Binding-site contacts:
Ligand atom C6 contacts residue B121 of chain 1.F at 3.9 Å.
Ligand atom C2' contacts residue GLU64 of chain 1.A at 3.4 Å.
Ligand atom C2 contacts residue VAL61 of chain 1.A at 3.6 Å (hydrophobic).
Ligand atom C3' contacts residue GLU64 of chain 1.A at 4.0 Å.
Ligand atom C3' contacts residue TRP54 of chain 1.A at 3.3 Å (hydrophobic).
Ligand atom C5' contacts residue HIS100 of chain 1.A at 4.0 Å.
Ligand atom O2' contacts residue TRP54 of chain 1.A at 3.9 Å.
Ligand atom C4 contacts residue B121 of chain 1.F at 3.6 Å.
Ligand atom O3' contacts residue GLU64 of chain 1.A at 3.2 Å.
Ligand atom N1 contacts residue PRO126 of chain 1.B at 3.9 Å.
Ligand atom O2' contacts residue GLU64 of chain 1.A at 2.6 Å (salt-bridge).
Ligand atom C4' contacts residue GLU64 of chain 1.A at 4.0 Å.
Ligand atom N6 contacts residue PRO126 of chain 1.B at 3.8 Å.
Ligand atom O4' contacts residue B121 of chain 1.F at 3.2 Å.
Ligand atom C8 contacts residue B121 of chain 1.F at 3.5 Å.
Ligand atom N9 contacts residue B121 of chain 1.F at 3.8 Å.
Ligand atom O3' contacts residue TRP54 of chain 1.A at 3.3 Å.
Ligand atom C1' contacts residue B121 of chain 1.F at 3.8 Å.
Ligand atom C8 contacts residue VAL61 of chain 1.A at 3.6 Å (hydrophobic).
Ligand atom C2 contacts residue ASP124 of chain 1.B at 3.5 Å.
Ligand atom C5 contacts residue VAL61 of chain 1.A at 3.7 Å (hydrophobic).
Ligand atom N7 contacts residue VAL61 of chain 1.A at 3.7 Å.
Ligand atom O2' contacts residue VAL61 of chain 1.A at 3.4 Å.
Ligand atom C2' contacts residue VAL61 of chain 1.A at 3.9 Å (hydrophobic).
Ligand atom C2' contacts residue TRP54 of chain 1.A at 3.6 Å (hydrophobic).
Ligand atom C4 contacts residue VAL61 of chain 1.A at 3.4 Å (hydrophobic).
Ligand atom N3 contacts residue B121 of chain 1.F at 3.8 Å.
Ligand atom C5' contacts residue B121 of chain 1.F at 2.0 Å.
Ligand atom C8 contacts residue TRP54 of chain 1.A at 3.5 Å (hydrophobic).
Ligand atom N7 contacts residue B121 of chain 1.F at 3.3 Å (h-bond).
Ligand atom C6 contacts residue PRO126 of chain 1.B at 3.9 Å (hydrophobic).
Ligand atom N1 contacts residue ASP124 of chain 1.B at 3.8 Å.
Ligand atom C1' contacts residue GLU64 of chain 1.A at 3.4 Å.
Ligand atom N9 contacts residue VAL61 of chain 1.A at 3.7 Å.
Ligand atom C4' contacts residue B121 of chain 1.F at 3.1 Å.
Ligand atom N3 contacts residue HIS65 of chain 1.A at 3.2 Å (h-bond).
Ligand atom N3 contacts residue VAL61 of chain 1.A at 3.2 Å.
Ligand atom N1 contacts residue VAL61 of chain 1.A at 4.1 Å.
Ligand atom C5 contacts residue B121 of chain 1.F at 3.3 Å.
Ligand atom C2 contacts residue HIS65 of chain 1.A at 3.6 Å.

Sequence of chain 1.B:
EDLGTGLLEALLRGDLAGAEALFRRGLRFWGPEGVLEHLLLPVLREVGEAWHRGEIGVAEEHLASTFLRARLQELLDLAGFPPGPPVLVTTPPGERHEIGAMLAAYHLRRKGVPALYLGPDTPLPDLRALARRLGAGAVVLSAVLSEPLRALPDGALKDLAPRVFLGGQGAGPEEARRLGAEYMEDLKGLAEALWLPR

Sequence of chain 1.A:
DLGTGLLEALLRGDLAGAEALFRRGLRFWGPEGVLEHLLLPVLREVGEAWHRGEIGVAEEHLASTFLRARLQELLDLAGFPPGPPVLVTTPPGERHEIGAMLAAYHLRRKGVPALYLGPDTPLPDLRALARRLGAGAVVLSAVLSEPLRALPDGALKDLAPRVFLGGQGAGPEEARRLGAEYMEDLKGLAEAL

A protein and the small-molecule ligand that binds it are described below.
Small molecule (SMILES): C[C@H]1O[C@@H](n2cnc3c(N)ncnc32)[C@H](O)[C@@H]1O